Sequence of chain 1.A:
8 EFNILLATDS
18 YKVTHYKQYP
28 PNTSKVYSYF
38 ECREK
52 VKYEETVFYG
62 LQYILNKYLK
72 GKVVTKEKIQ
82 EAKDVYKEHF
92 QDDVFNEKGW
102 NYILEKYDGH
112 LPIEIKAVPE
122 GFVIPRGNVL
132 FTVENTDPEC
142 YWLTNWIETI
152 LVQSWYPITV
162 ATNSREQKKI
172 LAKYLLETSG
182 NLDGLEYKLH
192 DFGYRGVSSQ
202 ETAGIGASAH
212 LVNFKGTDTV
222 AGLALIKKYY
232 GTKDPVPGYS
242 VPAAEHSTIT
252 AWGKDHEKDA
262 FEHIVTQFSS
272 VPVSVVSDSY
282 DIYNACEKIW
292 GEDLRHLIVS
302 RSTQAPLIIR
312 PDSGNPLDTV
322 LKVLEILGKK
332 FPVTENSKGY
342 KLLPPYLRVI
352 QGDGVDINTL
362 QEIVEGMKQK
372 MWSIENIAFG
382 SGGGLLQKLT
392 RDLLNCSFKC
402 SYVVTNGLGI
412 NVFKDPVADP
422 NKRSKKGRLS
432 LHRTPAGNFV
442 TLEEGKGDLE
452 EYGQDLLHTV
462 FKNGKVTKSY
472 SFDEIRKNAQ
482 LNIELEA

A small-molecule ligand and the protein it binds are described below.
Small molecule (SMILES): O=C(NCc1ccc2sccc2c1)[C@H]1CCCN(c2ncnc3nn(-c4ccc(C(F)(F)F)cc4)cc23)C1

Binding-site contacts:
Ligand atom C27 contacts residue ILE351 of chain 1.A at 3.9 Å (hydrophobic).
Ligand atom C24 contacts residue TYR188 of chain 1.A at 3.6 Å (hydrophobic).
Ligand atom C06 contacts residue ARG349 of chain 1.A at 3.8 Å.
Ligand atom C25 contacts residue TYR188 of chain 1.A at 3.1 Å (hydrophobic).
Ligand atom C10 contacts residue VAL350 of chain 1.A at 3.5 Å (hydrophobic).
Ligand atom F29 contacts residue ILE351 of chain 1.A at 3.7 Å.
Ligand atom C28 contacts residue ILE351 of chain 1.A at 3.6 Å (hydrophobic).
Ligand atom F29 contacts residue SER275 of chain 1.A at 3.9 Å.
Ligand atom S09 contacts residue ARG349 of chain 1.A at 3.7 Å.
Ligand atom C08 contacts residue ARG349 of chain 1.A at 3.4 Å.
Ligand atom N22 contacts residue ALA379 of chain 1.A at 3.7 Å.
Ligand atom N23 contacts residue TYR188 of chain 1.A at 3.5 Å (h-bond).
Ligand atom C26 contacts residue ILE351 of chain 1.A at 3.5 Å (hydrophobic).
Ligand atom N20 contacts residue GLY185 of chain 1.A at 3.5 Å (h-bond).
Ligand atom C28 contacts residue HIS191 of chain 1.A at 3.7 Å.
Ligand atom F30 contacts residue HIS191 of chain 1.A at 3.3 Å.
Ligand atom C25 contacts residue ALA379 of chain 1.A at 3.3 Å (hydrophobic).
Ligand atom C12 contacts residue ARG349 of chain 1.A at 3.8 Å.
Ligand atom C19 contacts residue GLY185 of chain 1.A at 3.4 Å.
Ligand atom C36 contacts residue TYR188 of chain 1.A at 3.8 Å (hydrophobic).
Ligand atom F30 contacts residue PHE193 of chain 1.A at 3.5 Å.
Ligand atom C10 contacts residue ALA379 of chain 1.A at 3.2 Å (hydrophobic).
Ligand atom F29 contacts residue VAL242 of chain 1.A at 3.5 Å.
Ligand atom C04 contacts residue PRO307 of chain 1.A at 3.9 Å (hydrophobic).
Ligand atom F31 contacts residue VAL242 of chain 1.A at 3.6 Å.
Ligand atom C10 contacts residue ARG349 of chain 1.A at 3.9 Å.
Ligand atom C34 contacts residue TYR188 of chain 1.A at 3.5 Å (hydrophobic).
Ligand atom C19 contacts residue LYS189 of chain 1.A at 3.7 Å.
Ligand atom F30 contacts residue ILE351 of chain 1.A at 2.9 Å.
Ligand atom C19 contacts residue ASP184 of chain 1.A at 3.8 Å.
Ligand atom F31 contacts residue HIS191 of chain 1.A at 3.1 Å.
Ligand atom C35 contacts residue TYR188 of chain 1.A at 3.6 Å (hydrophobic).
Ligand atom N18 contacts residue GLY185 of chain 1.A at 3.2 Å.
Ligand atom S09 contacts residue ILE378 of chain 1.A at 3.6 Å.
Ligand atom N20 contacts residue LYS189 of chain 1.A at 2.9 Å (salt-bridge).
Ligand atom S09 contacts residue VAL350 of chain 1.A at 3.9 Å.
Ligand atom C11 contacts residue ILE309 of chain 1.A at 3.6 Å (hydrophobic).
Ligand atom S09 contacts residue ALA379 of chain 1.A at 3.6 Å.
Ligand atom C07 contacts residue ARG349 of chain 1.A at 3.3 Å.
Ligand atom N22 contacts residue TYR188 of chain 1.A at 3.5 Å (h-bond).